Binding-site contacts:
Ligand atom C4 contacts residue ASN150 of chain 1.BA at 4.1 Å.
Ligand atom C8 contacts residue ASN150 of chain 1.BA at 4.3 Å.
Ligand atom O5 contacts residue ASN150 of chain 1.BA at 2.3 Å (h-bond).
Ligand atom C7 contacts residue ASN150 of chain 1.BA at 3.5 Å.
Ligand atom C3 contacts residue ASN150 of chain 1.BA at 3.7 Å.
Ligand atom C6 contacts residue GLU245 of chain 1.BA at 3.0 Å.
Ligand atom N2 contacts residue ASN150 of chain 1.BA at 2.9 Å (h-bond).
Ligand atom O5 contacts residue GLN153 of chain 1.BA at 3.5 Å.
Ligand atom C2 contacts residue ASN150 of chain 1.BA at 2.4 Å.
Ligand atom O5 contacts residue GLU245 of chain 1.BA at 4.3 Å.
Ligand atom O4 contacts residue GLU245 of chain 1.BA at 3.5 Å (salt-bridge).
Ligand atom C6 contacts residue ASN244 of chain 1.BA at 4.4 Å.
Ligand atom C1 contacts residue GLN153 of chain 1.BA at 4.0 Å.
Ligand atom C1 contacts residue ASN150 of chain 1.BA at 1.4 Å.
Ligand atom C6 contacts residue HIS246 of chain 1.BA at 4.3 Å.
Ligand atom O6 contacts residue ASN244 of chain 1.BA at 3.9 Å.
Ligand atom C5 contacts residue GLN153 of chain 1.BA at 3.9 Å.
Ligand atom O6 contacts residue GLN153 of chain 1.BA at 3.1 Å (h-bond).
Ligand atom O5 contacts residue HIS246 of chain 1.BA at 4.4 Å.
Ligand atom C1 contacts residue GLU245 of chain 1.BA at 4.2 Å.
Ligand atom C2 contacts residue GLU245 of chain 1.BA at 4.0 Å.
Ligand atom O6 contacts residue GLU245 of chain 1.BA at 3.6 Å (salt-bridge).
Ligand atom C6 contacts residue GLN153 of chain 1.BA at 3.6 Å.
Ligand atom C5 contacts residue GLU245 of chain 1.BA at 4.0 Å.
Ligand atom C5 contacts residue ASN150 of chain 1.BA at 3.7 Å.
Ligand atom O7 contacts residue ASN150 of chain 1.BA at 3.2 Å (h-bond).
Ligand atom C4 contacts residue GLU245 of chain 1.BA at 4.0 Å.

A protein and the small-molecule ligand that binds it are described below.
Small molecule (SMILES): CC(=O)N[C@H]1[C@H](O[C@H]2[C@H](O)[C@@H](NC(C)=O)CO[C@@H]2CO)O[C@H](CO)[C@@H](O)[C@@H]1O

Sequence of chain 1.BA:
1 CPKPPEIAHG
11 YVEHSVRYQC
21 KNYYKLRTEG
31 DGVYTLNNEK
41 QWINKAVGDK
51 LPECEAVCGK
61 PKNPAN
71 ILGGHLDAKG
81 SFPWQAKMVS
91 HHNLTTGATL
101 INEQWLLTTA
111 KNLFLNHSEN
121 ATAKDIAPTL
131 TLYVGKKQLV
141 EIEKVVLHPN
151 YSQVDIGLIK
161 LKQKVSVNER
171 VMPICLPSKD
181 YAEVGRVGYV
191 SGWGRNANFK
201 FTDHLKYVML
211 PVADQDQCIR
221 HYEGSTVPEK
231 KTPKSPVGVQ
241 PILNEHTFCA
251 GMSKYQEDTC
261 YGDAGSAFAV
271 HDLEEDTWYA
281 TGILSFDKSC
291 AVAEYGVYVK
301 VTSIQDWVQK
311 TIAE